This protein binds this small molecule.
Small molecule (SMILES): CN1CCN(NC(=O)CN2C(=O)/C(=C/c3c(Cl)ccc(Cl)c3Cl)SC2=S)CC1

Sequence of chain 1.A:
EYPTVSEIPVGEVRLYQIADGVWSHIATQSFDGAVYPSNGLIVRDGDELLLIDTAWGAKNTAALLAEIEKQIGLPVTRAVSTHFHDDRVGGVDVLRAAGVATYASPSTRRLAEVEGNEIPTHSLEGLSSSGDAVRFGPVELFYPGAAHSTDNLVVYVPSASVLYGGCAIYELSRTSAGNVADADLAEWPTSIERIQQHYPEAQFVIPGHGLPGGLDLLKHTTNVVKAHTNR

Binding-site contacts:
Ligand atom C8 contacts residue S3C1 of chain 1.E at 3.8 Å.
Ligand atom C4 contacts residue S3C1 of chain 1.E at 3.9 Å.
Ligand atom C1 contacts residue ARG181 of chain 1.A at 4.0 Å.
Ligand atom S5 contacts residue TRP63 of chain 1.A at 4.1 Å.
Ligand atom CL1 contacts residue GLY185 of chain 1.A at 3.6 Å.
Ligand atom S5 contacts residue S3C1 of chain 1.E at 3.9 Å.
Ligand atom C6 contacts residue S3C1 of chain 1.E at 3.7 Å.
Ligand atom C14 contacts residue TYR43 of chain 1.A at 3.7 Å (hydrophobic).
Ligand atom C8 contacts residue PHE38 of chain 1.A at 4.2 Å (hydrophobic).
Ligand atom C12 contacts residue S3C1 of chain 1.E at 4.2 Å.
Ligand atom C1 contacts residue TYR43 of chain 1.A at 3.8 Å (hydrophobic).
Ligand atom O10 contacts residue S3C1 of chain 1.E at 3.4 Å.
Ligand atom C15 contacts residue TYR43 of chain 1.A at 3.7 Å (hydrophobic).
Ligand atom CL2 contacts residue S3C1 of chain 1.E at 3.7 Å.
Ligand atom C13 contacts residue TYR43 of chain 1.A at 3.4 Å (hydrophobic).
Ligand atom C2 contacts residue TYR43 of chain 1.A at 3.9 Å (hydrophobic).
Ligand atom C12 contacts residue TYR43 of chain 1.A at 3.6 Å (hydrophobic).
Ligand atom C6 contacts residue PHE38 of chain 1.A at 4.3 Å (hydrophobic).
Ligand atom C3 contacts residue S3C1 of chain 1.E at 3.8 Å.
Ligand atom CL3 contacts residue HIS216 of chain 1.A at 3.3 Å.
Ligand atom C3 contacts residue ARG181 of chain 1.A at 4.2 Å.
Ligand atom CL1 contacts residue ASN186 of chain 1.A at 4.0 Å.
Ligand atom C14 contacts residue ARG181 of chain 1.A at 3.8 Å.
Ligand atom C2 contacts residue ARG181 of chain 1.A at 3.8 Å.
Ligand atom O10 contacts residue ASN186 of chain 1.A at 2.8 Å.
Ligand atom C9 contacts residue S3C1 of chain 1.E at 3.6 Å.
Ligand atom C13 contacts residue ARG181 of chain 1.A at 3.9 Å.
Ligand atom C9 contacts residue ASN186 of chain 1.A at 4.1 Å.
Ligand atom C12 contacts residue ARG181 of chain 1.A at 3.9 Å.
Ligand atom CL3 contacts residue ARG181 of chain 1.A at 4.2 Å.
Ligand atom S11 contacts residue TRP63 of chain 1.A at 3.7 Å.
Ligand atom CL3 contacts residue TYR43 of chain 1.A at 3.9 Å.
Ligand atom S5 contacts residue TYR43 of chain 1.A at 3.8 Å.
Ligand atom CL2 contacts residue HIS216 of chain 1.A at 3.5 Å.
Ligand atom C6 contacts residue TRP63 of chain 1.A at 4.2 Å (hydrophobic).
Ligand atom C2 contacts residue S3C1 of chain 1.E at 4.2 Å.
Ligand atom N7 contacts residue S3C1 of chain 1.E at 3.7 Å.
Ligand atom C15 contacts residue ARG181 of chain 1.A at 4.0 Å.
Ligand atom S11 contacts residue PHE38 of chain 1.A at 3.2 Å.
Ligand atom CL3 contacts residue PRO44 of chain 1.A at 4.2 Å.